Binding-site contacts:
Ligand atom C1 contacts residue ASN607 of chain 1.C at 1.4 Å.
Ligand atom C2 contacts residue ASN607 of chain 1.C at 2.6 Å.
Ligand atom O7 contacts residue ASN607 of chain 1.C at 4.5 Å.
Ligand atom O5 contacts residue ASN607 of chain 1.C at 2.4 Å (h-bond).
Ligand atom C7 contacts residue ASN607 of chain 1.C at 3.6 Å.
Ligand atom C8 contacts residue ASN607 of chain 1.C at 3.7 Å.
Ligand atom C8 contacts residue THR609 of chain 1.C at 3.9 Å.
Ligand atom C7 contacts residue THR609 of chain 1.C at 3.0 Å.
Ligand atom N2 contacts residue ASN607 of chain 1.C at 3.0 Å (h-bond).
Ligand atom C4 contacts residue ASN607 of chain 1.C at 4.3 Å.
Ligand atom N2 contacts residue THR609 of chain 1.C at 3.4 Å (h-bond).
Ligand atom C3 contacts residue ASN607 of chain 1.C at 3.9 Å.
Ligand atom O7 contacts residue THR609 of chain 1.C at 2.4 Å (h-bond).
Ligand atom O7 contacts residue GLU610 of chain 1.C at 4.3 Å.
Ligand atom C5 contacts residue ASN607 of chain 1.C at 3.6 Å.

Sequence of chain 1.C:
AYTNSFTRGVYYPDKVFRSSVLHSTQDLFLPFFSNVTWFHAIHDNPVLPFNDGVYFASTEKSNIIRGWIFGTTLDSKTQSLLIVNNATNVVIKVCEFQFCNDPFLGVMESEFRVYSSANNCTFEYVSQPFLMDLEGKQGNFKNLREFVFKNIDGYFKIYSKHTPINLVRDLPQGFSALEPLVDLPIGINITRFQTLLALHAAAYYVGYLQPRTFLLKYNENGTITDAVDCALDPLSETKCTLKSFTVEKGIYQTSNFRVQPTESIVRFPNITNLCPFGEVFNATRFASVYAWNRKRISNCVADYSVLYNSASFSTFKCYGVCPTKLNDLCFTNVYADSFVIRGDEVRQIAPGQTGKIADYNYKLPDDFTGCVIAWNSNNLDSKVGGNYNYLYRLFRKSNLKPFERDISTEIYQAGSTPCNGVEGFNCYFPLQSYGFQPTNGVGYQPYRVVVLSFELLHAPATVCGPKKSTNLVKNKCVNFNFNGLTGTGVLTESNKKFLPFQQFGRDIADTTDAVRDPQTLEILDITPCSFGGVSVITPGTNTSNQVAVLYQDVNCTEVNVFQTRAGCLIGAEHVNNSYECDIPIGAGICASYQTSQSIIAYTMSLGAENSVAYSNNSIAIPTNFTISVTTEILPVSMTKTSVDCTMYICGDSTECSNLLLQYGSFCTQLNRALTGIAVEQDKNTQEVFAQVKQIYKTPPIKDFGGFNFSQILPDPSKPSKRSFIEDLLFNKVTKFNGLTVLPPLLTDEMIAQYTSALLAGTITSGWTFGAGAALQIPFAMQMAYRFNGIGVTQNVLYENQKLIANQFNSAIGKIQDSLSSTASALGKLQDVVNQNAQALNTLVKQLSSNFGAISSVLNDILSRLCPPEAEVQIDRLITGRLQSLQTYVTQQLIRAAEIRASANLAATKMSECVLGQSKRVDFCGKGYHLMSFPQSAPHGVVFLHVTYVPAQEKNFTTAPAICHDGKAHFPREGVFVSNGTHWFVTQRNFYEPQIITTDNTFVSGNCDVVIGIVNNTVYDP

This protein binds this small molecule.
Small molecule (SMILES): CC(=O)N[C@@H]1[C@@H](O)[C@H](O)[C@@H](CO)O[C@H]1O